Binding-site contacts:
Ligand atom NI contacts residue HIS87 of chain 1.C at 3.4 Å.
Ligand atom CGD contacts residue HIS45 of chain 1.C at 3.7 Å.
Ligand atom C1D contacts residue HIS58 of chain 1.C at 3.8 Å.
Ligand atom CAC contacts residue VAL93 of chain 1.C at 3.6 Å (hydrophobic).
Ligand atom CHC contacts residue LEU101 of chain 1.C at 3.6 Å (hydrophobic).
Ligand atom CMD contacts residue TYR42 of chain 1.C at 3.3 Å (hydrophobic).
Ligand atom CHA contacts residue HIS58 of chain 1.C at 3.2 Å.
Ligand atom C3A contacts residue LEU83 of chain 1.C at 3.7 Å (hydrophobic).
Ligand atom CHD contacts residue PHE43 of chain 1.C at 3.4 Å (hydrophobic).
Ligand atom CAB contacts residue LEU136 of chain 1.C at 3.8 Å (hydrophobic).
Ligand atom CMA contacts residue LYS61 of chain 1.C at 3.5 Å.
Ligand atom ND contacts residue HIS58 of chain 1.C at 3.4 Å (h-bond).
Ligand atom O1A contacts residue LEU86 of chain 1.C at 3.7 Å.
Ligand atom C2B contacts residue LEU136 of chain 1.C at 3.7 Å (hydrophobic).
Ligand atom CHD contacts residue VAL93 of chain 1.C at 3.8 Å (hydrophobic).
Ligand atom CMA contacts residue LEU83 of chain 1.C at 3.7 Å (hydrophobic).
Ligand atom C4D contacts residue LEU91 of chain 1.C at 3.5 Å (hydrophobic).
Ligand atom CMC contacts residue ASN97 of chain 1.C at 3.5 Å.
Ligand atom C1D contacts residue PHE43 of chain 1.C at 3.7 Å (hydrophobic).
Ligand atom CBD contacts residue HIS58 of chain 1.C at 3.8 Å.
Ligand atom NB contacts residue HIS87 of chain 1.C at 3.5 Å.
Ligand atom NA contacts residue HIS58 of chain 1.C at 3.7 Å.
Ligand atom NC contacts residue HIS87 of chain 1.C at 3.7 Å.
Ligand atom CGA contacts residue LEU86 of chain 1.C at 3.8 Å (hydrophobic).
Ligand atom C4D contacts residue HIS58 of chain 1.C at 3.1 Å.
Ligand atom CGD contacts residue PHE46 of chain 1.C at 3.6 Å (hydrophobic).
Ligand atom C3D contacts residue HIS58 of chain 1.C at 3.7 Å.
Ligand atom C3B contacts residue LEU136 of chain 1.C at 3.6 Å (hydrophobic).
Ligand atom O2D contacts residue HIS45 of chain 1.C at 2.9 Å (h-bond).
Ligand atom C1A contacts residue HIS58 of chain 1.C at 3.4 Å.
Ligand atom O1D contacts residue PHE46 of chain 1.C at 3.5 Å.
Ligand atom ND contacts residue LEU91 of chain 1.C at 3.8 Å.
Ligand atom CAD contacts residue LEU91 of chain 1.C at 3.7 Å (hydrophobic).
Ligand atom NI contacts residue HIS58 of chain 1.C at 3.8 Å.
Ligand atom CHA contacts residue LEU91 of chain 1.C at 3.6 Å (hydrophobic).
Ligand atom NA contacts residue HIS87 of chain 1.C at 3.7 Å.
Ligand atom CBA contacts residue LEU86 of chain 1.C at 3.5 Å (hydrophobic).
Ligand atom CMD contacts residue PHE43 of chain 1.C at 3.6 Å (hydrophobic).
Ligand atom CHC contacts residue PHE98 of chain 1.C at 3.6 Å (hydrophobic).
Ligand atom CMB contacts residue ALA65 of chain 1.C at 3.8 Å (hydrophobic).

A protein and the small-molecule ligand that binds it are described below.
Small molecule (SMILES): C=CC1=C(C)C2=N3->[Ni]45<-N6=C(C=c7c(C)c(C=C)c(n74)=C2)C(C)=C(CCC(=O)O)C6=Cc2c(CCC(=O)O)c(C)c(n25)C=C13

Sequence of chain 1.C:
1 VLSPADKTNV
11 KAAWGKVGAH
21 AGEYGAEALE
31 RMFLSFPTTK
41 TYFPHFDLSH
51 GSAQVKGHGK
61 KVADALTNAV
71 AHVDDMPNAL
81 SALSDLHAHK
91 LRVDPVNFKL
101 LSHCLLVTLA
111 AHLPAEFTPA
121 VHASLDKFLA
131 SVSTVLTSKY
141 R